Sequence of chain 1.A:
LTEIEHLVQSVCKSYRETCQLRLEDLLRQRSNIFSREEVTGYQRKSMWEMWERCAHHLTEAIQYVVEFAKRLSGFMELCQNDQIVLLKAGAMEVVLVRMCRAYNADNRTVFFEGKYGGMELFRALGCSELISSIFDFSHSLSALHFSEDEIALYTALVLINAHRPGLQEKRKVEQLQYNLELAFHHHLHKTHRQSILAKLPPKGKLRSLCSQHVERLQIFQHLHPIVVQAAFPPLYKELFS

Binding-site contacts:
Ligand atom C18 contacts residue VAL132 of chain 1.A at 4.1 Å (hydrophobic).
Ligand atom C4 contacts residue GLN42 of chain 1.A at 3.4 Å.
Ligand atom C19 contacts residue GOL1 of chain 1.D at 4.0 Å.
Ligand atom C22 contacts residue PHE144 of chain 1.A at 4.1 Å (hydrophobic).
Ligand atom C2 contacts residue MET121 of chain 1.A at 3.6 Å (hydrophobic).
Ligand atom C27 contacts residue LEU152 of chain 1.A at 3.6 Å (hydrophobic).
Ligand atom C24 contacts residue CYS76 of chain 1.A at 4.1 Å (hydrophobic).
Ligand atom C26 contacts residue LEU239 of chain 1.A at 3.7 Å (hydrophobic).
Ligand atom C26 contacts residue TRP73 of chain 1.A at 4.1 Å (hydrophobic).
Ligand atom C27 contacts residue HIS235 of chain 1.A at 3.5 Å.
Ligand atom C25 contacts residue LEU147 of chain 1.A at 4.0 Å (hydrophobic).
Ligand atom C14 contacts residue LEU80 of chain 1.A at 3.9 Å (hydrophobic).
Ligand atom C12 contacts residue MET121 of chain 1.A at 3.8 Å (hydrophobic).
Ligand atom C24 contacts residue LEU147 of chain 1.A at 4.1 Å (hydrophobic).
Ligand atom C27 contacts residue LEU239 of chain 1.A at 3.9 Å (hydrophobic).
Ligand atom C15 contacts residue PHE134 of chain 1.A at 3.9 Å (hydrophobic).
Ligand atom C18 contacts residue PHE144 of chain 1.A at 4.0 Å (hydrophobic).
Ligand atom C1 contacts residue MET121 of chain 1.A at 3.6 Å (hydrophobic).
Ligand atom O1 contacts residue GLN42 of chain 1.A at 2.9 Å (h-bond).
Ligand atom C2 contacts residue ARG120 of chain 1.A at 3.8 Å.
Ligand atom C5 contacts residue GOL1 of chain 1.D at 3.9 Å.
Ligand atom C7 contacts residue HIS79 of chain 1.A at 3.6 Å.
Ligand atom C19 contacts residue PHE133 of chain 1.A at 4.1 Å (hydrophobic).
Ligand atom C22 contacts residue ILE153 of chain 1.A at 4.1 Å (hydrophobic).
Ligand atom C16 contacts residue CYS76 of chain 1.A at 3.7 Å (hydrophobic).
Ligand atom C4 contacts residue LEU43 of chain 1.A at 4.1 Å (hydrophobic).
Ligand atom C24 contacts residue LEU80 of chain 1.A at 4.1 Å (hydrophobic).
Ligand atom C26 contacts residue PHE242 of chain 1.A at 3.9 Å (hydrophobic).
Ligand atom C6 contacts residue GOL1 of chain 1.D at 3.6 Å.
Ligand atom C3 contacts residue GLN42 of chain 1.A at 3.3 Å.
Ligand atom C2 contacts residue VAL117 of chain 1.A at 4.1 Å (hydrophobic).
Ligand atom C1 contacts residue VAL117 of chain 1.A at 3.8 Å (hydrophobic).
Ligand atom C20 contacts residue PHE144 of chain 1.A at 4.1 Å (hydrophobic).
Ligand atom C8 contacts residue GOL1 of chain 1.D at 4.0 Å.
Ligand atom C11 contacts residue MET121 of chain 1.A at 3.6 Å (hydrophobic).
Ligand atom C15 contacts residue HIS79 of chain 1.A at 4.1 Å.
Ligand atom C6 contacts residue HIS79 of chain 1.A at 4.0 Å.
Ligand atom C7 contacts residue GOL1 of chain 1.D at 3.8 Å.
Ligand atom C6 contacts residue ALA83 of chain 1.A at 4.2 Å (hydrophobic).
Ligand atom C19 contacts residue ALA124 of chain 1.A at 4.0 Å (hydrophobic).

A small-molecule ligand and the protein it binds are described below.
Small molecule (SMILES): CC(C)CCC[C@@H](C)[C@H]1CC[C@H]2[C@@H]3CC=C4C[C@@H](O)CC[C@]4(C)[C@H]3CC[C@]12C